A small-molecule ligand and the protein it binds are described below.
Small molecule (SMILES): C[C@H](CCOc1ccc(I)cc1)CCN1CCN(c2ccncc2)C1=O

Sequence of chain 57.C:
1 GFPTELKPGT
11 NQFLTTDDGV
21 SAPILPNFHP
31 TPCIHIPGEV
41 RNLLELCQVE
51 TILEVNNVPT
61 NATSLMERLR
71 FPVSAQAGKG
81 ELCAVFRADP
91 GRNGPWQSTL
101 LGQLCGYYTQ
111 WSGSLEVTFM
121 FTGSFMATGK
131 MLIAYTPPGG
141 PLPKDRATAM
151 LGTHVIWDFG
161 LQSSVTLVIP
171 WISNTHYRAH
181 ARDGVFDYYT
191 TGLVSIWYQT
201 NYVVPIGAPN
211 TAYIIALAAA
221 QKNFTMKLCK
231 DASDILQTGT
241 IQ

Binding-site contacts:
Ligand atom OAB contacts residue ASP112 of chain 57.A at 3.6 Å.
Ligand atom NAZ contacts residue TRP203 of chain 57.A at 3.2 Å.
Ligand atom CAG contacts residue THR114 of chain 57.A at 3.9 Å.
Ligand atom CAF contacts residue TRP203 of chain 57.A at 3.6 Å (hydrophobic).
Ligand atom CAW contacts residue TRP203 of chain 57.A at 3.4 Å (hydrophobic).
Ligand atom CAE contacts residue THR114 of chain 57.A at 3.5 Å.
Ligand atom CAV contacts residue ILE111 of chain 57.A at 3.9 Å (hydrophobic).
Ligand atom OAS contacts residue VAL192 of chain 57.A at 3.9 Å.
Ligand atom CAK contacts residue MET195 of chain 57.A at 3.8 Å (hydrophobic).
Ligand atom OAS contacts residue MET195 of chain 57.A at 3.1 Å.
Ligand atom OAB contacts residue TRP203 of chain 57.A at 3.7 Å.
Ligand atom CAP contacts residue TYR201 of chain 57.A at 3.5 Å (hydrophobic).
Ligand atom CAI contacts residue ILE24 of chain 57.C at 3.7 Å (hydrophobic).
Ligand atom CAM contacts residue ILE111 of chain 57.A at 3.6 Å (hydrophobic).
Ligand atom CAF contacts residue GLN202 of chain 57.A at 3.6 Å.
Ligand atom CAK contacts residue PHE155 of chain 57.A at 3.5 Å (hydrophobic).
Ligand atom OAB contacts residue ILE113 of chain 57.A at 3.3 Å (h-bond).
Ligand atom CAG contacts residue TRP203 of chain 57.A at 3.9 Å (hydrophobic).
Ligand atom CAL contacts residue PHE135 of chain 57.A at 3.7 Å (hydrophobic).
Ligand atom CAV contacts residue MET195 of chain 57.A at 3.9 Å (hydrophobic).
Ligand atom CAE contacts residue ASP112 of chain 57.A at 3.6 Å.
Ligand atom CAT contacts residue TRP203 of chain 57.A at 3.4 Å (hydrophobic).
Ligand atom CAQ contacts residue TYR201 of chain 57.A at 3.7 Å (hydrophobic).
Ligand atom CAH contacts residue VAL192 of chain 57.A at 3.9 Å (hydrophobic).
Ligand atom CAD contacts residue GLN202 of chain 57.A at 3.6 Å.
Ligand atom CAG contacts residue ASP112 of chain 57.A at 3.5 Å.
Ligand atom CAD contacts residue ASN228 of chain 57.A at 3.5 Å.
Ligand atom CAF contacts residue ASN228 of chain 57.A at 3.2 Å.
Ligand atom CAW contacts residue ASN228 of chain 57.A at 3.7 Å.
Ligand atom CAL contacts residue ILE111 of chain 57.A at 3.5 Å (hydrophobic).
Ligand atom CAM contacts residue MET195 of chain 57.A at 4.0 Å (hydrophobic).
Ligand atom CAQ contacts residue TRP203 of chain 57.A at 3.4 Å (hydrophobic).
Ligand atom NAZ contacts residue ASN228 of chain 57.A at 3.9 Å.
Ligand atom NAY contacts residue TRP203 of chain 57.A at 3.7 Å.
Ligand atom CAX contacts residue ILE111 of chain 57.A at 3.9 Å (hydrophobic).
Ligand atom CAJ contacts residue PHE135 of chain 57.A at 3.8 Å (hydrophobic).
Ligand atom CAA contacts residue PHE135 of chain 57.A at 3.8 Å (hydrophobic).
Ligand atom CAV contacts residue VAL192 of chain 57.A at 3.9 Å (hydrophobic).
Ligand atom CAQ contacts residue ASN228 of chain 57.A at 3.6 Å.
Ligand atom CAI contacts residue PHE155 of chain 57.A at 3.5 Å (hydrophobic).

Sequence of chain 57.A:
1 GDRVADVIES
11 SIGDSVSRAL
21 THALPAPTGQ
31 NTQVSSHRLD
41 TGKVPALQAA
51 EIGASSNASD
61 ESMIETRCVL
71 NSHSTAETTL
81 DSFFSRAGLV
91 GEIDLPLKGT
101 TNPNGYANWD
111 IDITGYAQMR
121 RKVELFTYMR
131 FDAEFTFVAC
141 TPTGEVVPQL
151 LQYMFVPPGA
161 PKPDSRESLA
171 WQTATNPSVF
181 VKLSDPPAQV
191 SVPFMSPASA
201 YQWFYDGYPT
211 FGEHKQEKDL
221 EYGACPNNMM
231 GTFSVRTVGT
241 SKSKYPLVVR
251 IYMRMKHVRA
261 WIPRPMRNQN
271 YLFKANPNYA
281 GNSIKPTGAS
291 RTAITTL